Binding-site contacts:
Ligand atom CD contacts residue THR40 of chain 1.A at 3.5 Å.
Ligand atom CB contacts residue GLU154 of chain 1.B at 3.3 Å.
Ligand atom CB contacts residue ILE10 of chain 1.A at 3.6 Å (hydrophobic).
Ligand atom SG contacts residue VAL9 of chain 1.A at 3.3 Å.
Ligand atom CZ contacts residue GLN111 of chain 1.B at 3.3 Å.
Ligand atom NH1 contacts residue GLN111 of chain 1.B at 2.9 Å (h-bond).
Ligand atom NE contacts residue ASP85 of chain 1.A at 3.0 Å (salt-bridge).
Ligand atom CD contacts residue ASP85 of chain 1.A at 3.7 Å.
Ligand atom CA contacts residue ASP85 of chain 1.A at 3.3 Å.
Ligand atom O contacts residue THR40 of chain 1.A at 3.7 Å.
Ligand atom SG contacts residue LYS103 of chain 1.A at 3.7 Å.
Ligand atom CZ contacts residue ASP85 of chain 1.A at 3.7 Å.
Ligand atom NH2 contacts residue LYS103 of chain 1.A at 3.3 Å (salt-bridge).
Ligand atom NH2 contacts residue ASP85 of chain 1.A at 3.0 Å (salt-bridge).
Ligand atom NH1 contacts residue THR40 of chain 1.A at 3.1 Å (h-bond).
Ligand atom NH2 contacts residue ALA84 of chain 1.A at 3.2 Å.
Ligand atom CG contacts residue ASP85 of chain 1.A at 3.6 Å.
Ligand atom CD1 contacts residue ASP85 of chain 1.A at 3.7 Å.
Ligand atom O contacts residue GLN38 of chain 1.A at 3.4 Å.
Ligand atom NE2 contacts residue THR90 of chain 1.B at 3.4 Å.
Ligand atom C contacts residue ASP85 of chain 1.A at 3.5 Å.
Ligand atom NH1 contacts residue GLU165 of chain 1.A at 3.7 Å.
Ligand atom NH2 contacts residue GLN111 of chain 1.B at 2.9 Å (h-bond).
Ligand atom CD1 contacts residue GLN39 of chain 1.B at 3.5 Å.
Ligand atom OG contacts residue GLU154 of chain 1.B at 2.3 Å (salt-bridge).
Ligand atom N contacts residue ASP85 of chain 1.A at 2.8 Å (salt-bridge).
Ligand atom O contacts residue PRO41 of chain 1.B at 3.2 Å.
Ligand atom CD contacts residue GLY42 of chain 1.A at 3.3 Å.
Ligand atom NH1 contacts residue GLY42 of chain 1.A at 3.5 Å (h-bond).
Ligand atom CG2 contacts residue PRO173 of chain 1.B at 3.7 Å (hydrophobic).
Ligand atom CG contacts residue THR40 of chain 1.A at 3.6 Å.
Ligand atom CZ contacts residue GLN39 of chain 1.B at 3.5 Å.
Ligand atom O contacts residue ASN41 of chain 1.A at 3.5 Å (h-bond).
Ligand atom CG contacts residue TYR87 of chain 1.A at 3.6 Å (hydrophobic).
Ligand atom CD2 contacts residue TYR87 of chain 1.A at 3.6 Å (hydrophobic).
Ligand atom NH1 contacts residue SER43 of chain 1.A at 3.6 Å.
Ligand atom CE1 contacts residue GLN39 of chain 1.B at 3.2 Å.
Ligand atom O contacts residue LYS103 of chain 1.A at 3.3 Å (salt-bridge).
Ligand atom CE2 contacts residue GLN39 of chain 1.B at 3.5 Å.
Ligand atom O contacts residue ASN41 of chain 1.A at 2.8 Å (h-bond).

The protein below binds the small molecule below.
Small molecule (SMILES): CC(C)C[C@@H]1NC(=O)[C@H](CCCN=C(N)N)NC(=O)[C@H](CCCN=C(N)N)NC(=O)[C@H]([C@@H](C)O)NC(=O)[C@H](CO)NC(=O)[C@H](CCC(N)=O)NC(=O)[C@H](CC(=O)O)NC(=O)[C@H](Cc2ccccc2)NC(=O)[C@H](CCC(N)=O)NC(=O)[C@@H](N)CSSC[C@@H](C(=O)O)NC(=O)[C@H](CCCCN)NC1=O

Sequence of chain 1.A:
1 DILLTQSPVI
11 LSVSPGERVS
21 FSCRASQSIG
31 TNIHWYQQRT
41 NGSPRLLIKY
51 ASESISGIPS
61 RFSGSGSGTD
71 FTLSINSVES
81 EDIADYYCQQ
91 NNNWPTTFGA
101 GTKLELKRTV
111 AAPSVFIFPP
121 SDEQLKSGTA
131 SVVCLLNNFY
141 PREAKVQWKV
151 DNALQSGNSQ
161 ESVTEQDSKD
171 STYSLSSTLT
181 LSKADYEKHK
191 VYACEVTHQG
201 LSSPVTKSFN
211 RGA

Sequence of chain 1.B:
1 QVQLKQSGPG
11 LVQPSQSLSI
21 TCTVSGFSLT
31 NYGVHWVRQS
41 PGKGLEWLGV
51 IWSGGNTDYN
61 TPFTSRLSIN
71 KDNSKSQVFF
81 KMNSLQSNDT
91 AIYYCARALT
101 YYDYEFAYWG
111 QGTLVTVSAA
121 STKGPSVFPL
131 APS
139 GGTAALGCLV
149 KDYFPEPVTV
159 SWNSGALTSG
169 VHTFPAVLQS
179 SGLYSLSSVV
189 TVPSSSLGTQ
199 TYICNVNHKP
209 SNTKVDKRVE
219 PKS